Sequence of chain 1.A:
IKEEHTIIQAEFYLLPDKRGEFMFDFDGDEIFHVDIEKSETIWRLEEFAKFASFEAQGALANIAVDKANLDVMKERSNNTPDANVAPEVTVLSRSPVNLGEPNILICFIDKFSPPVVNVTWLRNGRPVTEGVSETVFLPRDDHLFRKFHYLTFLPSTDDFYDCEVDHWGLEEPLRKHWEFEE

Binding-site contacts:
Ligand atom C1 contacts residue THR123 of chain 1.A at 4.5 Å.
Ligand atom C8 contacts residue ASN121 of chain 1.A at 4.4 Å.
Ligand atom C6 contacts residue THR123 of chain 1.A at 3.4 Å.
Ligand atom N2 contacts residue ASN121 of chain 1.A at 3.0 Å (h-bond).
Ligand atom O7 contacts residue ASN121 of chain 1.A at 3.1 Å (h-bond).
Ligand atom C4 contacts residue ASN121 of chain 1.A at 4.2 Å.
Ligand atom C7 contacts residue ASN121 of chain 1.A at 3.2 Å.
Ligand atom C5 contacts residue THR123 of chain 1.A at 3.4 Å.
Ligand atom C6 contacts residue GLU167 of chain 1.A at 4.4 Å.
Ligand atom O5 contacts residue ASN121 of chain 1.A at 2.3 Å (h-bond).
Ligand atom O5 contacts residue THR123 of chain 1.A at 3.9 Å.
Ligand atom C3 contacts residue ASN121 of chain 1.A at 3.8 Å.
Ligand atom O6 contacts residue GLU167 of chain 1.A at 4.5 Å.
Ligand atom C5 contacts residue ASN121 of chain 1.A at 3.6 Å.
Ligand atom C1 contacts residue ASN121 of chain 1.A at 1.4 Å.
Ligand atom C2 contacts residue ASN121 of chain 1.A at 2.5 Å.

The small molecule below binds the protein below.
Small molecule (SMILES): CC(=O)N[C@@H]1[C@@H](O)[C@H](O)[C@@H](CO)O[C@H]1O